Sequence of chain 1.A:
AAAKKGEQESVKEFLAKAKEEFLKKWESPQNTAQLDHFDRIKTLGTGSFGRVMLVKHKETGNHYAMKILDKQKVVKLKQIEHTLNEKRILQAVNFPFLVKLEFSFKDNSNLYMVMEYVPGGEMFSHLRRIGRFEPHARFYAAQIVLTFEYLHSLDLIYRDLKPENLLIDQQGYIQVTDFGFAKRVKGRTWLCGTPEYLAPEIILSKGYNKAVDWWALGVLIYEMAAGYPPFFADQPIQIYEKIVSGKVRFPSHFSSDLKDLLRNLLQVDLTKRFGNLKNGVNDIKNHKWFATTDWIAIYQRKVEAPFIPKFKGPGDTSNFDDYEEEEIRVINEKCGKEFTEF

Binding-site contacts:
Ligand atom C contacts residue GLU173 of chain 1.A at 3.1 Å.
Ligand atom C3 contacts residue VAL60 of chain 1.A at 4.5 Å (hydrophobic).
Ligand atom C5 contacts residue LEU176 of chain 1.A at 3.8 Å (hydrophobic).
Ligand atom C6 contacts residue THR186 of chain 1.A at 3.8 Å.
Ligand atom C6 contacts residue VAL60 of chain 1.A at 4.0 Å (hydrophobic).
Ligand atom C4 contacts residue LEU52 of chain 1.A at 3.9 Å (hydrophobic).
Ligand atom C3 contacts residue PHE330 of chain 1.A at 4.1 Å (hydrophobic).
Ligand atom C4 contacts residue LEU176 of chain 1.A at 4.3 Å (hydrophobic).
Ligand atom C contacts residue THR186 of chain 1.A at 4.1 Å.
Ligand atom C4 contacts residue VAL60 of chain 1.A at 4.2 Å (hydrophobic).
Ligand atom N contacts residue ASN174 of chain 1.A at 3.2 Å (h-bond).
Ligand atom C1 contacts residue VAL60 of chain 1.A at 4.5 Å (hydrophobic).
Ligand atom C2 contacts residue THR186 of chain 1.A at 4.5 Å.
Ligand atom C contacts residue GLU130 of chain 1.A at 3.5 Å.
Ligand atom N contacts residue GLU173 of chain 1.A at 2.8 Å (salt-bridge).
Ligand atom N1 contacts residue ALA73 of chain 1.A at 4.4 Å.
Ligand atom C6 contacts residue LEU176 of chain 1.A at 4.3 Å (hydrophobic).
Ligand atom C3 contacts residue LEU52 of chain 1.A at 4.0 Å (hydrophobic).
Ligand atom C2 contacts residue VAL60 of chain 1.A at 4.3 Å (hydrophobic).
Ligand atom N1 contacts residue LEU176 of chain 1.A at 3.8 Å.
Ligand atom C3 contacts residue GLU130 of chain 1.A at 4.2 Å.
Ligand atom N1 contacts residue THR186 of chain 1.A at 4.3 Å.
Ligand atom N contacts residue GLU130 of chain 1.A at 3.8 Å.
Ligand atom C contacts residue ASN174 of chain 1.A at 4.2 Å.
Ligand atom C5 contacts residue LEU52 of chain 1.A at 4.4 Å (hydrophobic).
Ligand atom C1 contacts residue GLU130 of chain 1.A at 3.9 Å.
Ligand atom C3 contacts residue LEU176 of chain 1.A at 4.4 Å (hydrophobic).
Ligand atom C2 contacts residue GLU130 of chain 1.A at 4.5 Å.
Ligand atom C5 contacts residue ALA73 of chain 1.A at 4.2 Å (hydrophobic).
Ligand atom N1 contacts residue VAL60 of chain 1.A at 3.8 Å.
Ligand atom C5 contacts residue VAL60 of chain 1.A at 3.9 Å (hydrophobic).
Ligand atom C4 contacts residue PHE330 of chain 1.A at 3.6 Å (hydrophobic).

This small molecule binds to this protein.
Small molecule (SMILES): [NH3+]CCc1cccnc1